Sequence of chain 1.F:
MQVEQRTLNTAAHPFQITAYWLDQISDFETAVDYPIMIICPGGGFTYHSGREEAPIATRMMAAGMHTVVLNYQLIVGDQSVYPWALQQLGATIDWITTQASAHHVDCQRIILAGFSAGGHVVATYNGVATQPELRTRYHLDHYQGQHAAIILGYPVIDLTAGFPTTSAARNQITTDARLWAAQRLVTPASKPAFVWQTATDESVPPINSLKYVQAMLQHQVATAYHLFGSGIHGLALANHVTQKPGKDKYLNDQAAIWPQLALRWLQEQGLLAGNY

Binding-site contacts:
Ligand atom CAE contacts residue TRP95 of chain 1.F at 4.5 Å (hydrophobic).
Ligand atom CAC contacts residue GLN99 of chain 1.F at 3.7 Å.
Ligand atom OAH contacts residue GLN16 of chain 1.C at 4.1 Å.
Ligand atom CAD contacts residue GLN5 of chain 1.C at 4.4 Å.
Ligand atom OAB contacts residue GLN16 of chain 1.C at 3.9 Å.
Ligand atom CAC contacts residue GLN5 of chain 1.C at 3.5 Å.
Ligand atom CAA contacts residue ASN71 of chain 1.C at 3.5 Å.
Ligand atom OAB contacts residue ASN71 of chain 1.C at 4.1 Å.
Ligand atom CAI contacts residue GLU53 of chain 1.C at 4.0 Å.
Ligand atom CAF contacts residue GLN99 of chain 1.F at 3.7 Å.
Ligand atom CAG contacts residue TRP95 of chain 1.F at 4.4 Å (hydrophobic).
Ligand atom OAH contacts residue GLN99 of chain 1.F at 4.5 Å.
Ligand atom CAE contacts residue GLN99 of chain 1.F at 4.0 Å.
Ligand atom OAH contacts residue ASN71 of chain 1.C at 4.2 Å.
Ligand atom OAB contacts residue GLU53 of chain 1.C at 3.7 Å.
Ligand atom CAJ contacts residue GLN16 of chain 1.C at 3.9 Å.
Ligand atom CAA contacts residue GLU53 of chain 1.C at 3.1 Å.
Ligand atom CAI contacts residue GLN16 of chain 1.C at 4.1 Å.
Ligand atom CAA contacts residue HIS48 of chain 1.C at 3.7 Å.
Ligand atom CAE contacts residue GLN16 of chain 1.C at 3.7 Å.
Ligand atom CAG contacts residue GLN99 of chain 1.F at 3.9 Å.
Ligand atom CAE contacts residue ARG6 of chain 1.F at 3.2 Å.
Ligand atom CAI contacts residue ASN71 of chain 1.C at 3.7 Å.
Ligand atom CAD contacts residue GLN99 of chain 1.F at 3.8 Å.
Ligand atom CAE contacts residue GLN5 of chain 1.C at 3.0 Å.
Ligand atom CAJ contacts residue GLN99 of chain 1.F at 3.8 Å.
Ligand atom CAG contacts residue GLN5 of chain 1.C at 4.0 Å.
Ligand atom CAG contacts residue ARG6 of chain 1.F at 3.4 Å.
Ligand atom CAG contacts residue GLN16 of chain 1.C at 3.2 Å.

Sequence of chain 1.C:
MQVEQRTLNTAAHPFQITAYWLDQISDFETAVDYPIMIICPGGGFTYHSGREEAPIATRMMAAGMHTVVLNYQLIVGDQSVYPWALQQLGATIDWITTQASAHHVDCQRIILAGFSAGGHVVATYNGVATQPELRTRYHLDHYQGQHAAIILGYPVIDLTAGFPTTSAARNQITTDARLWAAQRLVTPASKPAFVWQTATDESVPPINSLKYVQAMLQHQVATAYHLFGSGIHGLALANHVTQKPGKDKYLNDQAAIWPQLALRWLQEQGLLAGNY

A small-molecule ligand and the protein it binds are described below.
Small molecule (SMILES): CC(=O)Oc1ccccc1